The protein below binds the small molecule below.
Small molecule (SMILES): CCCCCCCCCCCCCC(=O)OC[C@@H](O)COP(=O)(O)O

Sequence of chain 1.A:
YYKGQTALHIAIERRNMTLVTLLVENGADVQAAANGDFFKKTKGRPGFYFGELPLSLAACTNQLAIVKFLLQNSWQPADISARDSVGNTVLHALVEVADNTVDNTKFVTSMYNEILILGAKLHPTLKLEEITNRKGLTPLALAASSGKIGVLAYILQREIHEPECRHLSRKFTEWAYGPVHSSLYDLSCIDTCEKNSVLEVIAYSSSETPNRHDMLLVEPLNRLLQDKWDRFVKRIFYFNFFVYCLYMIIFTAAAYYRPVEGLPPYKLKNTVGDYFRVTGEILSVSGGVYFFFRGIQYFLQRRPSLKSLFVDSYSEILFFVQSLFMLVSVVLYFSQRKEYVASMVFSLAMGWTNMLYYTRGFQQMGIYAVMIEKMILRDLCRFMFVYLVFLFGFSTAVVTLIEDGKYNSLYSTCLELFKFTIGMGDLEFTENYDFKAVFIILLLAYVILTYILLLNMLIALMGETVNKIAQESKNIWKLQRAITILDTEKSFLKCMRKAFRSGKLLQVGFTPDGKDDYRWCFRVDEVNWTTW

Binding-site contacts:
Ligand atom OAA contacts residue ASN551 of chain 1.A at 2.5 Å (h-bond).
Ligand atom CAI contacts residue PHE587 of chain 1.B at 4.2 Å (hydrophobic).
Ligand atom CAG contacts residue TYR511 of chain 1.A at 3.6 Å (hydrophobic).
Ligand atom PAC contacts residue LEU515 of chain 1.A at 4.0 Å.
Ligand atom OAB contacts residue ASN551 of chain 1.A at 3.7 Å.
Ligand atom OAD contacts residue TYR554 of chain 1.A at 4.1 Å.
Ligand atom CAO contacts residue THR550 of chain 1.A at 3.8 Å.
Ligand atom CAP contacts residue LEU646 of chain 1.B at 4.0 Å (hydrophobic).
Ligand atom OAF contacts residue LEU515 of chain 1.A at 4.1 Å.
Ligand atom CAR contacts residue ALA642 of chain 1.B at 4.2 Å (hydrophobic).
Ligand atom PAC contacts residue ASN551 of chain 1.A at 3.9 Å.
Ligand atom CAP contacts residue THR550 of chain 1.A at 4.2 Å.
Ligand atom OAA contacts residue LEU515 of chain 1.A at 3.3 Å.
Ligand atom OAJ contacts residue LEU515 of chain 1.A at 4.2 Å.
Ligand atom CAH contacts residue THR550 of chain 1.A at 3.4 Å.
Ligand atom OAB contacts residue TYR554 of chain 1.A at 2.8 Å (h-bond).
Ligand atom CAS contacts residue PHE543 of chain 1.A at 3.6 Å (hydrophobic).
Ligand atom CAG contacts residue LEU515 of chain 1.A at 3.7 Å (hydrophobic).
Ligand atom OAE contacts residue ILE573 of chain 1.A at 4.1 Å.
Ligand atom OAB contacts residue LEU553 of chain 1.A at 3.5 Å.
Ligand atom CAM contacts residue TYR511 of chain 1.A at 4.2 Å (hydrophobic).
Ligand atom OAY contacts residue THR550 of chain 1.A at 3.5 Å (h-bond).
Ligand atom CAL contacts residue LEU646 of chain 1.B at 4.0 Å (hydrophobic).
Ligand atom CAR contacts residue PHE591 of chain 1.B at 4.2 Å (hydrophobic).
Ligand atom CAQ contacts residue MET547 of chain 1.A at 4.2 Å (hydrophobic).
Ligand atom CAP contacts residue PHE591 of chain 1.B at 4.0 Å (hydrophobic).
Ligand atom CAT contacts residue PHE543 of chain 1.A at 3.3 Å (hydrophobic).
Ligand atom OAY contacts residue LEU553 of chain 1.A at 3.0 Å.
Ligand atom CAI contacts residue THR550 of chain 1.A at 3.5 Å.
Ligand atom OAE contacts residue TYR511 of chain 1.A at 3.1 Å (h-bond).
Ligand atom OAF contacts residue TYR511 of chain 1.A at 3.7 Å.
Ligand atom OAD contacts residue SER512 of chain 1.A at 2.9 Å (h-bond).
Ligand atom CAM contacts residue LEU515 of chain 1.A at 4.1 Å (hydrophobic).
Ligand atom CAL contacts residue TYR511 of chain 1.A at 4.1 Å (hydrophobic).
Ligand atom CAK contacts residue TYR511 of chain 1.A at 3.6 Å (hydrophobic).
Ligand atom PAC contacts residue SER512 of chain 1.A at 4.1 Å.
Ligand atom OAA contacts residue SER512 of chain 1.A at 4.2 Å.
Ligand atom CAS contacts residue MET547 of chain 1.A at 4.1 Å (hydrophobic).
Ligand atom CAH contacts residue LEU553 of chain 1.A at 4.2 Å (hydrophobic).
Ligand atom OAD contacts residue LEU515 of chain 1.A at 4.2 Å.

Sequence of chain 1.B:
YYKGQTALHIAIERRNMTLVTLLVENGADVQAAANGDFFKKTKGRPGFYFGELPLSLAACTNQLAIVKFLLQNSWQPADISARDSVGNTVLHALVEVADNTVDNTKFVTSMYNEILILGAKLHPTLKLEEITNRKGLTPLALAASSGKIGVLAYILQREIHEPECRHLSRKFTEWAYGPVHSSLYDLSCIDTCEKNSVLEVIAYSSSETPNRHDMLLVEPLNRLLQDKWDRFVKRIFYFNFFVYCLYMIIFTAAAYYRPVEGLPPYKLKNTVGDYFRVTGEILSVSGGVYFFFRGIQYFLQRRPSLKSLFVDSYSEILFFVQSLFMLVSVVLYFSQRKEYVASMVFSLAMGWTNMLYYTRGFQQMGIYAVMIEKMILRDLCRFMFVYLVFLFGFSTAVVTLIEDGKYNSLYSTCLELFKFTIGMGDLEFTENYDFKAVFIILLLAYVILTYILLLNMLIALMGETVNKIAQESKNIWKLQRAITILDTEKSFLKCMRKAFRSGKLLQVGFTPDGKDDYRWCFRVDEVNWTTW